Binding-site contacts:
Ligand atom N20 contacts residue LEU19 of chain 1.D at 3.8 Å.
Ligand atom N18 contacts residue LEU96 of chain 1.D at 3.0 Å (h-bond).
Ligand atom N8 contacts residue ASP158 of chain 1.D at 3.0 Å (salt-bridge).
Ligand atom C6 contacts residue ASP158 of chain 1.D at 3.8 Å.
Ligand atom C17 contacts residue LEU96 of chain 1.D at 3.7 Å (hydrophobic).
Ligand atom C9 contacts residue ASP158 of chain 1.D at 3.7 Å.
Ligand atom C3 contacts residue VAL27 of chain 1.D at 3.8 Å (hydrophobic).
Ligand atom C17 contacts residue GLU94 of chain 1.D at 3.1 Å.
Ligand atom C6 contacts residue VAL27 of chain 1.D at 3.4 Å (hydrophobic).
Ligand atom C33 contacts residue LEU19 of chain 1.D at 3.5 Å (hydrophobic).
Ligand atom C25 contacts residue GLY99 of chain 1.D at 3.5 Å.
Ligand atom C24 contacts residue GLY99 of chain 1.D at 3.5 Å.
Ligand atom C16 contacts residue ALA44 of chain 1.D at 3.7 Å (hydrophobic).
Ligand atom C30 contacts residue LYS107 of chain 1.D at 3.8 Å.
Ligand atom N8 contacts residue VAL27 of chain 1.D at 3.7 Å.
Ligand atom C27 contacts residue GLY99 of chain 1.D at 3.7 Å.
Ligand atom N21 contacts residue LEU96 of chain 1.D at 2.7 Å (h-bond).
Ligand atom C14 contacts residue GLY25 of chain 1.D at 3.4 Å.
Ligand atom C19 contacts residue LEU96 of chain 1.D at 3.6 Å (hydrophobic).
Ligand atom C22 contacts residue LEU96 of chain 1.D at 3.3 Å (hydrophobic).
Ligand atom C17 contacts residue ALA44 of chain 1.D at 3.5 Å (hydrophobic).
Ligand atom C15 contacts residue ASP158 of chain 1.D at 3.6 Å.
Ligand atom C13 contacts residue GLY22 of chain 1.D at 3.7 Å.
Ligand atom C19 contacts residue LEU19 of chain 1.D at 3.9 Å (hydrophobic).
Ligand atom C11 contacts residue ASP158 of chain 1.D at 3.3 Å.
Ligand atom C23 contacts residue GLY99 of chain 1.D at 3.5 Å.
Ligand atom C7 contacts residue LEU147 of chain 1.D at 3.8 Å (hydrophobic).
Ligand atom C5 contacts residue ASP158 of chain 1.D at 3.5 Å.
Ligand atom N21 contacts residue TYR95 of chain 1.D at 3.6 Å.
Ligand atom C19 contacts residue LEU147 of chain 1.D at 3.9 Å (hydrophobic).
Ligand atom C23 contacts residue TYR95 of chain 1.D at 3.5 Å (hydrophobic).
Ligand atom C1 contacts residue VAL27 of chain 1.D at 3.6 Å (hydrophobic).
Ligand atom C26 contacts residue LEU19 of chain 1.D at 3.6 Å (hydrophobic).
Ligand atom O10 contacts residue GLY20 of chain 1.D at 3.8 Å.
Ligand atom N20 contacts residue LEU147 of chain 1.D at 3.5 Å.
Ligand atom C26 contacts residue GLY99 of chain 1.D at 3.6 Å.
Ligand atom C22 contacts residue GLY99 of chain 1.D at 3.6 Å.
Ligand atom C23 contacts residue LEU96 of chain 1.D at 3.2 Å (hydrophobic).
Ligand atom C2 contacts residue VAL27 of chain 1.D at 3.7 Å (hydrophobic).
Ligand atom C5 contacts residue VAL27 of chain 1.D at 3.8 Å (hydrophobic).

The protein below binds the small molecule below.
Small molecule (SMILES): O=C(Nc1ccc(-c2ccnc(Nc3ccc(N4CCOCC4)cc3)n2)cc1)[C@H]1CCCN1

Sequence of chain 1.D:
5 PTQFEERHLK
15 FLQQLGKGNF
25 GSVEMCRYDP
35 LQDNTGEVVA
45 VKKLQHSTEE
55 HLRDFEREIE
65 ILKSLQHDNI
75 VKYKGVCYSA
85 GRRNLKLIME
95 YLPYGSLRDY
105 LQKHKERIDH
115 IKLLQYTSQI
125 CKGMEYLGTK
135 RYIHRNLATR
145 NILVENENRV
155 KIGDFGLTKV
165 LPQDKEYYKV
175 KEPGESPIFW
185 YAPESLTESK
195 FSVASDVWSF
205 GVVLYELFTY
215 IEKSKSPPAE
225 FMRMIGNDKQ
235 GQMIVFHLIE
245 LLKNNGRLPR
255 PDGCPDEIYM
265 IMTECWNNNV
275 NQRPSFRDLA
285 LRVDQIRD